A small-molecule ligand and the protein it binds are described below.
Small molecule (SMILES): [H]/N=C(/N)NCCC[C@H](N[C@H](C)C(=O)O)C(=O)O

Binding-site contacts:
Ligand atom NAQ contacts residue GLN141 of chain 1.A at 3.0 Å (h-bond).
Ligand atom CB contacts residue ALA71 of chain 1.A at 3.3 Å (hydrophobic).
Ligand atom CAP contacts residue ALA70 of chain 1.A at 3.6 Å (hydrophobic).
Ligand atom NAO contacts residue TYR15 of chain 1.A at 3.6 Å.
Ligand atom NAN contacts residue TRP53 of chain 1.A at 3.4 Å.
Ligand atom CAI contacts residue HIS146 of chain 1.A at 3.8 Å.
Ligand atom OAB contacts residue GLY73 of chain 1.A at 2.8 Å (h-bond).
Ligand atom OAB contacts residue ALA71 of chain 1.A at 3.6 Å.
Ligand atom O contacts residue SER183 of chain 1.A at 3.3 Å.
Ligand atom CAK contacts residue HIS146 of chain 1.A at 3.6 Å.
Ligand atom NAN contacts residue ALA70 of chain 1.A at 3.2 Å (h-bond).
Ligand atom NAO contacts residue TRP53 of chain 1.A at 3.6 Å.
Ligand atom OAF contacts residue SER145 of chain 1.A at 2.9 Å (h-bond).
Ligand atom CB contacts residue VAL215 of chain 1.A at 3.7 Å (hydrophobic).
Ligand atom CAM contacts residue GLN141 of chain 1.A at 3.4 Å.
Ligand atom OXT contacts residue HIS146 of chain 1.A at 3.7 Å.
Ligand atom OXT contacts residue TYR15 of chain 1.A at 2.5 Å (h-bond).
Ligand atom NAQ contacts residue GLU12 of chain 1.A at 2.8 Å (salt-bridge).
Ligand atom O contacts residue MET93 of chain 1.A at 3.2 Å.
Ligand atom OAB contacts residue ARG78 of chain 1.A at 2.7 Å (salt-bridge).
Ligand atom C contacts residue TYR15 of chain 1.A at 3.3 Å (hydrophobic).
Ligand atom OXT contacts residue SER183 of chain 1.A at 2.7 Å (h-bond).
Ligand atom CAE contacts residue ARG78 of chain 1.A at 3.5 Å.
Ligand atom OAF contacts residue ARG78 of chain 1.A at 2.8 Å (salt-bridge).
Ligand atom NAQ contacts residue TYR15 of chain 1.A at 3.2 Å.
Ligand atom C contacts residue SER183 of chain 1.A at 3.3 Å.
Ligand atom CA contacts residue ALA71 of chain 1.A at 3.3 Å (hydrophobic).
Ligand atom CAL contacts residue ALA71 of chain 1.A at 3.3 Å (hydrophobic).
Ligand atom OAF contacts residue THR144 of chain 1.A at 3.3 Å.
Ligand atom C contacts residue HIS146 of chain 1.A at 3.4 Å.
Ligand atom CB contacts residue TYR18 of chain 1.A at 3.6 Å (hydrophobic).
Ligand atom CAP contacts residue GLU12 of chain 1.A at 3.2 Å.
Ligand atom N contacts residue ALA71 of chain 1.A at 2.9 Å (h-bond).
Ligand atom O contacts residue HIS146 of chain 1.A at 2.7 Å (h-bond).
Ligand atom CAP contacts residue TRP53 of chain 1.A at 3.6 Å (hydrophobic).
Ligand atom CAP contacts residue TYR15 of chain 1.A at 3.6 Å (hydrophobic).
Ligand atom CAI contacts residue ALA71 of chain 1.A at 3.8 Å (hydrophobic).
Ligand atom CAM contacts residue TRP53 of chain 1.A at 3.8 Å (hydrophobic).
Ligand atom NAO contacts residue ALA70 of chain 1.A at 3.1 Å (h-bond).
Ligand atom NAO contacts residue GLU12 of chain 1.A at 2.9 Å (salt-bridge).

Sequence of chain 1.A:
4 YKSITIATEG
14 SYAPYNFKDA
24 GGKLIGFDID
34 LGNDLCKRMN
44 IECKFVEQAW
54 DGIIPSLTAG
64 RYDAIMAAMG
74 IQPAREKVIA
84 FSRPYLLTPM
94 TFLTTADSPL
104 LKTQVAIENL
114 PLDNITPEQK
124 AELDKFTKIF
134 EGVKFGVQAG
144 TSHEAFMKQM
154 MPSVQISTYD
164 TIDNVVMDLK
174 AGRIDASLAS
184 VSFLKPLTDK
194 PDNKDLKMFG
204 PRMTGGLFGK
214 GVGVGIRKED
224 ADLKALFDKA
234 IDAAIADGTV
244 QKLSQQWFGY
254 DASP